This small molecule binds to this protein.
Small molecule (SMILES): CC(=O)N[C@H]1[C@H](O[C@H]2[C@H](O)[C@@H](NC(C)=O)CO[C@@H]2CO)O[C@H](CO)[C@@H](O[C@@H]2O[C@H](CO)[C@@H](O)[C@H](O)[C@@H]2O)[C@@H]1O

Sequence of chain 1.C:
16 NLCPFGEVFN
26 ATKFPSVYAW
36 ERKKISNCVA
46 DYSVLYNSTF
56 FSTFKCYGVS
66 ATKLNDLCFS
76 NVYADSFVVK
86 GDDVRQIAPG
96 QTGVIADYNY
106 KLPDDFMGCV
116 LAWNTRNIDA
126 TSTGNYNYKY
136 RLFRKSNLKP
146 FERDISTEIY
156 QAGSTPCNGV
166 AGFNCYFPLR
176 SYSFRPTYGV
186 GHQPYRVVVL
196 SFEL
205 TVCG

Sequence of chain 1.A:
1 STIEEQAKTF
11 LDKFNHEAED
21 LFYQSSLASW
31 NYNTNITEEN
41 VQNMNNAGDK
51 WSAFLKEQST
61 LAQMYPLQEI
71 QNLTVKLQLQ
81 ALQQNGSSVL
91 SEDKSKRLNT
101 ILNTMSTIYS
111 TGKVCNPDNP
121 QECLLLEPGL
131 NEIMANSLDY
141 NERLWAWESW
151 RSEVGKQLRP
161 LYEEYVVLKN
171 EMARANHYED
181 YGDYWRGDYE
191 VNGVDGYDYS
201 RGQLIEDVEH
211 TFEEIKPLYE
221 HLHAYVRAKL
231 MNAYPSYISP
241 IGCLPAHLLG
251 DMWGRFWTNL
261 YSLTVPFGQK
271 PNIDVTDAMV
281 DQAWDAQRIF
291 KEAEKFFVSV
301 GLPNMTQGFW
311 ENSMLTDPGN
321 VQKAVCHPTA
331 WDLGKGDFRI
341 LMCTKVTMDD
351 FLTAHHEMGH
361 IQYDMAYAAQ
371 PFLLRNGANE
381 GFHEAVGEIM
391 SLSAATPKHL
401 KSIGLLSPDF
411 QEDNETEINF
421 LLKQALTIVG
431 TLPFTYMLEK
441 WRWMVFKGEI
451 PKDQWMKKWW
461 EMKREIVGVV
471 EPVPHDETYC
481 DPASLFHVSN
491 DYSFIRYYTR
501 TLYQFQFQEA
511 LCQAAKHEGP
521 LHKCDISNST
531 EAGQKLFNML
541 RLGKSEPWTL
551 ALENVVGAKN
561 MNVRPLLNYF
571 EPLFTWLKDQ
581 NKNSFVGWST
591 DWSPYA

Binding-site contacts:
Ligand atom O6 contacts residue LYS8 of chain 1.A at 3.1 Å (salt-bridge).
Ligand atom O5 contacts residue ASN72 of chain 1.A at 2.3 Å (h-bond).
Ligand atom C3 contacts residue ASN72 of chain 1.A at 3.8 Å.
Ligand atom O7 contacts residue ASN72 of chain 1.A at 3.1 Å (h-bond).
Ligand atom C1 contacts residue ASN72 of chain 1.A at 1.4 Å.
Ligand atom C8 contacts residue LEU73 of chain 1.A at 4.4 Å (hydrophobic).
Ligand atom C4 contacts residue ASN72 of chain 1.A at 4.2 Å.
Ligand atom C2 contacts residue ASN72 of chain 1.A at 2.5 Å.
Ligand atom C5 contacts residue THR97 of chain 1.C at 4.0 Å.
Ligand atom C6 contacts residue THR97 of chain 1.C at 3.8 Å.
Ligand atom C4 contacts residue THR97 of chain 1.C at 3.5 Å.
Ligand atom C6 contacts residue LYS8 of chain 1.A at 4.3 Å.
Ligand atom C1 contacts residue LYS8 of chain 1.A at 4.2 Å.
Ligand atom O5 contacts residue THR97 of chain 1.C at 4.2 Å.
Ligand atom O2 contacts residue THR97 of chain 1.C at 3.9 Å.
Ligand atom C8 contacts residue ASN72 of chain 1.A at 4.1 Å.
Ligand atom O4 contacts residue THR97 of chain 1.C at 4.2 Å.
Ligand atom O6 contacts residue THR97 of chain 1.C at 4.0 Å.
Ligand atom N2 contacts residue ASN72 of chain 1.A at 3.0 Å (h-bond).
Ligand atom O5 contacts residue LYS8 of chain 1.A at 3.4 Å (salt-bridge).
Ligand atom C5 contacts residue ASN72 of chain 1.A at 3.6 Å.
Ligand atom C7 contacts residue ASN72 of chain 1.A at 3.2 Å.